Binding-site contacts:
Ligand atom C5 contacts residue ASN154 of chain 44.E at 3.6 Å.
Ligand atom C4 contacts residue ASN154 of chain 44.E at 4.2 Å.
Ligand atom O6 contacts residue SER157 of chain 44.E at 4.2 Å.
Ligand atom O7 contacts residue ASN154 of chain 44.E at 3.5 Å (h-bond).
Ligand atom C3 contacts residue ASN154 of chain 44.E at 3.8 Å.
Ligand atom O5 contacts residue SER157 of chain 44.E at 4.0 Å.
Ligand atom C2 contacts residue ASN154 of chain 44.E at 2.5 Å.
Ligand atom C8 contacts residue ASN154 of chain 44.E at 3.7 Å.
Ligand atom C1 contacts residue ASN154 of chain 44.E at 1.4 Å.
Ligand atom C7 contacts residue ASN154 of chain 44.E at 3.3 Å.
Ligand atom C1 contacts residue SER156 of chain 44.E at 4.0 Å.
Ligand atom O5 contacts residue ASN154 of chain 44.E at 2.4 Å (h-bond).
Ligand atom C1 contacts residue SER157 of chain 44.E at 4.3 Å.
Ligand atom N2 contacts residue ASN154 of chain 44.E at 2.8 Å (h-bond).

This protein binds this small molecule.
Small molecule (SMILES): CC(=O)N[C@@H]1[C@@H](O)[C@H](O)[C@@H](CO)O[C@H]1O

Sequence of chain 44.E:
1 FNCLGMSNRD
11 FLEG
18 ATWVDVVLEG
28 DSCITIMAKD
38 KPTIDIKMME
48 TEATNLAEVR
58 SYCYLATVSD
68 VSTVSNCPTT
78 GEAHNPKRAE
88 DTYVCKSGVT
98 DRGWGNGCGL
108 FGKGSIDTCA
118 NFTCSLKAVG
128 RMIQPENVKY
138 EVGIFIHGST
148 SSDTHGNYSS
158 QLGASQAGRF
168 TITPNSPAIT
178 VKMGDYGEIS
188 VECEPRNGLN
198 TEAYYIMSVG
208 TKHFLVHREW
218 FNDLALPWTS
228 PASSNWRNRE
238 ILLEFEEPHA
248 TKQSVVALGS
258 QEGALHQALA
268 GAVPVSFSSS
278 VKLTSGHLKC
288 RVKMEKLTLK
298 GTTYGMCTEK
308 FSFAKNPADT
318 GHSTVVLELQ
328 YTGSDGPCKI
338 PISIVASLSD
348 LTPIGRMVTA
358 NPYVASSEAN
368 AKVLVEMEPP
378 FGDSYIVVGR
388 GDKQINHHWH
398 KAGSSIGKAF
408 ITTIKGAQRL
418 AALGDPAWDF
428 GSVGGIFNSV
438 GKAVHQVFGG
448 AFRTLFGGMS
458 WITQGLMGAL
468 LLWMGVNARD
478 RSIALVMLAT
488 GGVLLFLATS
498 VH